A protein and the small-molecule ligand that binds it are described below.
Small molecule (SMILES): CC(=O)N[C@@H]1[C@@H](O)[C@H](O)[C@@H](CO)O[C@H]1O

Sequence of chain 1.F:
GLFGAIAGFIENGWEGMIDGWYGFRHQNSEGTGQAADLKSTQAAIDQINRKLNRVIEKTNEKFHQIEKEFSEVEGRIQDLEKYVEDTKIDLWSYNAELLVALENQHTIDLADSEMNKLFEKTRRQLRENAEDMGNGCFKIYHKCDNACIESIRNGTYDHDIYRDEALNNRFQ

Binding-site contacts:
Ligand atom C7 contacts residue ASN154 of chain 1.F at 3.2 Å.
Ligand atom C2 contacts residue ASN154 of chain 1.F at 2.5 Å.
Ligand atom C1 contacts residue GLU150 of chain 1.F at 3.5 Å.
Ligand atom N2 contacts residue THR156 of chain 1.F at 3.5 Å.
Ligand atom O5 contacts residue ASN154 of chain 1.F at 2.4 Å (h-bond).
Ligand atom C1 contacts residue THR156 of chain 1.F at 3.3 Å.
Ligand atom C3 contacts residue ASN154 of chain 1.F at 3.8 Å.
Ligand atom C6 contacts residue ALA147 of chain 1.F at 3.6 Å (hydrophobic).
Ligand atom C5 contacts residue SER151 of chain 1.F at 4.3 Å.
Ligand atom C7 contacts residue THR156 of chain 1.F at 4.4 Å.
Ligand atom O5 contacts residue ALA147 of chain 1.F at 4.4 Å.
Ligand atom O7 contacts residue ASN154 of chain 1.F at 3.0 Å.
Ligand atom C1 contacts residue ASN154 of chain 1.F at 1.4 Å.
Ligand atom C5 contacts residue ASN154 of chain 1.F at 3.7 Å.
Ligand atom O5 contacts residue GLU150 of chain 1.F at 2.8 Å.
Ligand atom O5 contacts residue THR156 of chain 1.F at 4.3 Å.
Ligand atom C8 contacts residue ASN154 of chain 1.F at 4.5 Å.
Ligand atom C5 contacts residue GLU150 of chain 1.F at 3.9 Å.
Ligand atom O6 contacts residue ALA147 of chain 1.F at 4.3 Å.
Ligand atom C6 contacts residue GLU150 of chain 1.F at 3.6 Å.
Ligand atom N2 contacts residue ASN154 of chain 1.F at 2.9 Å (h-bond).
Ligand atom O5 contacts residue SER151 of chain 1.F at 3.6 Å (h-bond).
Ligand atom C4 contacts residue ASN154 of chain 1.F at 4.2 Å.
Ligand atom C3 contacts residue THR156 of chain 1.F at 4.3 Å.
Ligand atom C1 contacts residue SER151 of chain 1.F at 3.8 Å.
Ligand atom C5 contacts residue ALA147 of chain 1.F at 4.2 Å (hydrophobic).
Ligand atom C2 contacts residue THR156 of chain 1.F at 3.8 Å.
Ligand atom O6 contacts residue GLU150 of chain 1.F at 2.8 Å.